Sequence of chain 1.R:
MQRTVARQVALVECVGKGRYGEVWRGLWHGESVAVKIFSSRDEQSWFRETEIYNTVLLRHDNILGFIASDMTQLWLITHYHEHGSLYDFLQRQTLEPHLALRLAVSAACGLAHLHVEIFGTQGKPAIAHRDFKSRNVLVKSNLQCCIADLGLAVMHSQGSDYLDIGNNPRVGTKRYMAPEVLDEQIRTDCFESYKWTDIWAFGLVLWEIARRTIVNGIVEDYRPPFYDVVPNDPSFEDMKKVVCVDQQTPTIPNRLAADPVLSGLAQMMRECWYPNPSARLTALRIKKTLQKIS

Binding-site contacts:
Ligand atom CAH contacts residue GLY91 of chain 1.R at 3.5 Å.
Ligand atom CAG contacts residue GLY91 of chain 1.R at 3.8 Å.
Ligand atom CAF contacts residue HIS88 of chain 1.R at 3.5 Å.
Ligand atom CAW contacts residue GLY91 of chain 1.R at 3.5 Å.
Ligand atom CAF contacts residue GLU89 of chain 1.R at 3.5 Å.
Ligand atom NAT contacts residue HIS88 of chain 1.R at 3.3 Å (h-bond).
Ligand atom CAL contacts residue HIS86 of chain 1.R at 3.5 Å.
Ligand atom CAB contacts residue ALA155 of chain 1.R at 3.6 Å (hydrophobic).
Ligand atom CAD contacts residue THR85 of chain 1.R at 3.1 Å.
Ligand atom CAD contacts residue ALA35 of chain 1.R at 3.6 Å (hydrophobic).
Ligand atom NAS contacts residue VAL24 of chain 1.R at 3.8 Å.
Ligand atom CBA contacts residue ALA155 of chain 1.R at 3.8 Å (hydrophobic).
Ligand atom CAH contacts residue GLU89 of chain 1.R at 2.9 Å.
Ligand atom CAL contacts residue ALA35 of chain 1.R at 3.6 Å (hydrophobic).
Ligand atom CAG contacts residue ASP95 of chain 1.R at 3.3 Å.
Ligand atom CAA contacts residue ALA155 of chain 1.R at 3.3 Å (hydrophobic).
Ligand atom CAM contacts residue GLY91 of chain 1.R at 3.7 Å.
Ligand atom CAB contacts residue ARG142 of chain 1.R at 3.7 Å.
Ligand atom CAM contacts residue HIS88 of chain 1.R at 3.3 Å.
Ligand atom CAZ contacts residue LEU145 of chain 1.R at 3.7 Å (hydrophobic).
Ligand atom CAC contacts residue THR85 of chain 1.R at 3.4 Å.
Ligand atom CAE contacts residue GLY91 of chain 1.R at 3.4 Å.
Ligand atom NBE contacts residue LEU145 of chain 1.R at 3.1 Å.
Ligand atom CAA contacts residue ASN143 of chain 1.R at 3.6 Å.
Ligand atom CBC contacts residue LEU145 of chain 1.R at 3.4 Å (hydrophobic).
Ligand atom CAF contacts residue TYR87 of chain 1.R at 3.7 Å (hydrophobic).
Ligand atom CAL contacts residue LEU145 of chain 1.R at 3.6 Å (hydrophobic).
Ligand atom NAR contacts residue LEU65 of chain 1.R at 3.6 Å.
Ligand atom CAC contacts residue LEU65 of chain 1.R at 3.4 Å (hydrophobic).
Ligand atom CAI contacts residue ASP156 of chain 1.R at 3.8 Å.
Ligand atom CAE contacts residue ASP95 of chain 1.R at 3.4 Å.
Ligand atom NAT contacts residue LEU145 of chain 1.R at 3.3 Å.
Ligand atom CAY contacts residue LEU65 of chain 1.R at 3.7 Å (hydrophobic).
Ligand atom CAF contacts residue GLY91 of chain 1.R at 3.1 Å.
Ligand atom CAD contacts residue LEU65 of chain 1.R at 3.5 Å (hydrophobic).
Ligand atom CAM contacts residue LEU145 of chain 1.R at 3.5 Å (hydrophobic).
Ligand atom CAI contacts residue ALA155 of chain 1.R at 3.4 Å (hydrophobic).
Ligand atom CBA contacts residue LEU65 of chain 1.R at 3.8 Å (hydrophobic).
Ligand atom CAV contacts residue GLY91 of chain 1.R at 3.1 Å.
Ligand atom CAJ contacts residue LEU145 of chain 1.R at 3.5 Å (hydrophobic).

This small molecule binds to this protein.
Small molecule (SMILES): c1ccc2c(-c3cnn4cc(-c5ccc(N6CCNCC6)cc5)cnc34)ccnc2c1